Binding-site contacts:
Ligand atom F2 contacts residue VAL30 of chain 1.H at 3.6 Å.
Ligand atom C5 contacts residue HIS294 of chain 1.H at 3.9 Å.
Ligand atom F3 contacts residue HIS294 of chain 1.H at 3.2 Å.
Ligand atom F2 contacts residue LEU34 of chain 1.H at 3.2 Å.
Ligand atom C1 contacts residue ASN185 of chain 1.H at 3.6 Å.
Ligand atom C9 contacts residue PRO208 of chain 1.H at 3.4 Å (hydrophobic).
Ligand atom N1 contacts residue ASP64 of chain 1.G at 3.0 Å (salt-bridge).
Ligand atom N2 contacts residue TYR108 of chain 1.G at 3.9 Å.
Ligand atom F1 contacts residue ILE184 of chain 1.H at 3.0 Å.
Ligand atom C8 contacts residue PRO208 of chain 1.H at 3.6 Å (hydrophobic).
Ligand atom C11 contacts residue PHE202 of chain 1.H at 3.6 Å (hydrophobic).
Ligand atom C17 contacts residue TYR108 of chain 1.G at 3.9 Å (hydrophobic).
Ligand atom C14 contacts residue ASP64 of chain 1.G at 3.3 Å.
Ligand atom C10 contacts residue PRO208 of chain 1.H at 3.5 Å (hydrophobic).
Ligand atom C5 contacts residue PHE188 of chain 1.H at 3.9 Å (hydrophobic).
Ligand atom C14 contacts residue ASN185 of chain 1.H at 3.4 Å.
Ligand atom F1 contacts residue HIS294 of chain 1.H at 3.6 Å.
Ligand atom C16 contacts residue HIS294 of chain 1.H at 3.9 Å.
Ligand atom F2 contacts residue PRO208 of chain 1.H at 4.0 Å.
Ligand atom CL1 contacts residue PHE211 of chain 1.H at 3.4 Å.
Ligand atom N2 contacts residue ASP136 of chain 1.G at 3.2 Å.
Ligand atom F2 contacts residue PHE188 of chain 1.H at 3.6 Å.
Ligand atom C1 contacts residue HIS294 of chain 1.H at 3.4 Å.
Ligand atom C6 contacts residue ILE184 of chain 1.H at 3.9 Å (hydrophobic).
Ligand atom CL1 contacts residue PHE202 of chain 1.H at 3.5 Å.
Ligand atom F1 contacts residue PHE202 of chain 1.H at 3.7 Å.
Ligand atom C12 contacts residue HIS294 of chain 1.H at 3.9 Å.
Ligand atom N1 contacts residue GLY66 of chain 1.G at 3.0 Å (h-bond).
Ligand atom C4 contacts residue PHE188 of chain 1.H at 3.2 Å (hydrophobic).
Ligand atom C17 contacts residue ASP136 of chain 1.G at 3.9 Å.
Ligand atom C6 contacts residue HIS294 of chain 1.H at 3.6 Å.
Ligand atom C11 contacts residue TYR200 of chain 1.H at 3.8 Å (hydrophobic).
Ligand atom N2 contacts residue PRO31 of chain 1.H at 3.6 Å.
Ligand atom C3 contacts residue PHE188 of chain 1.H at 3.3 Å (hydrophobic).
Ligand atom C7 contacts residue HIS294 of chain 1.H at 3.9 Å.
Ligand atom C10 contacts residue TYR200 of chain 1.H at 3.8 Å (hydrophobic).
Ligand atom C9 contacts residue TRP191 of chain 1.H at 4.0 Å (hydrophobic).
Ligand atom C2 contacts residue PHE188 of chain 1.H at 3.8 Å (hydrophobic).
Ligand atom C13 contacts residue PHE188 of chain 1.H at 4.0 Å (hydrophobic).
Ligand atom C16 contacts residue ASP64 of chain 1.G at 3.8 Å.

Sequence of chain 1.H:
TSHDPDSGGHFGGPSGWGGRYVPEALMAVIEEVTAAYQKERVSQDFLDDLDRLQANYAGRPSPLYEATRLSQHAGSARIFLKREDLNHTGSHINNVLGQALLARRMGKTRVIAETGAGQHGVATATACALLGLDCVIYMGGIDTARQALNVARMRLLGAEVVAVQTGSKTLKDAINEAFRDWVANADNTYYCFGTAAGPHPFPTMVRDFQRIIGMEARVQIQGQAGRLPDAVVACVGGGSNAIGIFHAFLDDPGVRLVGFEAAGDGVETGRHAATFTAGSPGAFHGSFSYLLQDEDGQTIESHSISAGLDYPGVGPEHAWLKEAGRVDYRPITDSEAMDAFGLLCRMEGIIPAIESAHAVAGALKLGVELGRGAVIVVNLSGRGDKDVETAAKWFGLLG

This small molecule binds to this protein.
Small molecule (SMILES): N#C[C@@H]1N[C@@H](CF)[C@H]1c1ccc(-c2c(F)cc(Cl)cc2F)cc1

Sequence of chain 1.G:
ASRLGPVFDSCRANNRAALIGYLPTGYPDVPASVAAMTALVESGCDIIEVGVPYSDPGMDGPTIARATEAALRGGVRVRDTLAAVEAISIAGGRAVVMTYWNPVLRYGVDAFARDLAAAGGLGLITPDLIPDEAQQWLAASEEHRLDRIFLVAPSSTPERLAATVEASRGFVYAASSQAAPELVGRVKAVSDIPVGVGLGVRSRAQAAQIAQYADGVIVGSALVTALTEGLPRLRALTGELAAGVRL